A protein and the small-molecule ligand that binds it are described below.
Small molecule (SMILES): CO[C@H]1CN(S(C)(=O)=O)[C@@H]2CC[C@@H](OC)[C@H]1C2

Binding-site contacts:
Ligand atom O13 contacts residue TRP16 of chain 1.A at 3.3 Å.
Ligand atom O14 contacts residue GLY14 of chain 1.A at 3.0 Å (h-bond).
Ligand atom O13 contacts residue GLY14 of chain 1.A at 3.6 Å.
Ligand atom C05 contacts residue ARG268 of chain 1.A at 4.4 Å.
Ligand atom C03 contacts residue ASP265 of chain 1.A at 1.9 Å.
Ligand atom O14 contacts residue SER15 of chain 1.A at 3.8 Å.
Ligand atom C15 contacts residue GLY14 of chain 1.A at 3.6 Å.
Ligand atom O02 contacts residue ASP265 of chain 1.A at 1.9 Å (salt-bridge).
Ligand atom S12 contacts residue ALA17 of chain 1.A at 4.5 Å.
Ligand atom C04 contacts residue ASP265 of chain 1.A at 2.1 Å.
Ligand atom C09 contacts residue ASP265 of chain 1.A at 4.0 Å.
Ligand atom S12 contacts residue TRP16 of chain 1.A at 3.9 Å.
Ligand atom O14 contacts residue TRP16 of chain 1.A at 3.0 Å (h-bond).
Ligand atom O13 contacts residue SER15 of chain 1.A at 4.1 Å.
Ligand atom C01 contacts residue ASP265 of chain 1.A at 2.4 Å.
Ligand atom C08 contacts residue ASP265 of chain 1.A at 3.4 Å.
Ligand atom C07 contacts residue ASP265 of chain 1.A at 4.3 Å.
Ligand atom C05 contacts residue ASP265 of chain 1.A at 3.3 Å.
Ligand atom C05 contacts residue TRP16 of chain 1.A at 3.9 Å (hydrophobic).
Ligand atom O14 contacts residue ALA17 of chain 1.A at 3.4 Å (h-bond).
Ligand atom S12 contacts residue SER15 of chain 1.A at 4.4 Å.
Ligand atom C06 contacts residue ASP265 of chain 1.A at 4.5 Å.
Ligand atom N11 contacts residue TRP16 of chain 1.A at 4.0 Å.
Ligand atom C06 contacts residue TRP16 of chain 1.A at 4.2 Å (hydrophobic).
Ligand atom S12 contacts residue GLY14 of chain 1.A at 3.6 Å.

Sequence of chain 1.A:
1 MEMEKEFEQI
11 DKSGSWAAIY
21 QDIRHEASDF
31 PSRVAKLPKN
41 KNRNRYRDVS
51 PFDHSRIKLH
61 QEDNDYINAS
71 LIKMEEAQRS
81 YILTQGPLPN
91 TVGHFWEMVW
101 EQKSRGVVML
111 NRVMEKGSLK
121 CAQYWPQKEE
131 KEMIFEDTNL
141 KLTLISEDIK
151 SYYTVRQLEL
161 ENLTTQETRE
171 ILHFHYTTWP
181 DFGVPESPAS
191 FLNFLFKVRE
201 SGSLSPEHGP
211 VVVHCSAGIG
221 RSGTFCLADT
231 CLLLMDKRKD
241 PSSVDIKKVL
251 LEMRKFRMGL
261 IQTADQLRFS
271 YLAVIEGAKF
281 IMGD